Sequence of chain 1.A:
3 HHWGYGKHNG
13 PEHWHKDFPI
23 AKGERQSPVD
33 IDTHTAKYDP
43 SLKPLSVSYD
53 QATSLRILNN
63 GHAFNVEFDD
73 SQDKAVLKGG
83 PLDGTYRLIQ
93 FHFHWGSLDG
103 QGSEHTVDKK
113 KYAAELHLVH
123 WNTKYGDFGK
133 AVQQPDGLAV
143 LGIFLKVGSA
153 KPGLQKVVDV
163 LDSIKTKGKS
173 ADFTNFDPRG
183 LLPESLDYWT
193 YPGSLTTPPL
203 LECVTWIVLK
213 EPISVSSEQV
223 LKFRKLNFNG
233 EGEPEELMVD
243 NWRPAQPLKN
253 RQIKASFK

The protein below binds the small molecule below.
Small molecule (SMILES): NS(=O)(=O)c1cc(C(=O)NCCO)c(SC2CCCCC2)cc1Cl

Binding-site contacts:
Ligand atom C12 contacts residue THR199 of chain 1.A at 3.9 Å.
Ligand atom N1 contacts residue THR198 of chain 1.A at 2.8 Å (h-bond).
Ligand atom CL1 contacts residue VAL121 of chain 1.A at 3.9 Å.
Ligand atom S2 contacts residue HIS119 of chain 1.A at 3.9 Å.
Ligand atom N14 contacts residue THR199 of chain 1.A at 3.0 Å (h-bond).
Ligand atom O4 contacts residue HIS119 of chain 1.A at 3.3 Å (h-bond).
Ligand atom C24 contacts residue LEU197 of chain 1.A at 3.7 Å (hydrophobic).
Ligand atom CL1 contacts residue LEU140 of chain 1.A at 3.7 Å.
Ligand atom O13 contacts residue GLN92 of chain 1.A at 3.2 Å (h-bond).
Ligand atom S2 contacts residue ZN1 of chain 1.B at 3.0 Å.
Ligand atom C6 contacts residue LEU197 of chain 1.A at 3.9 Å (hydrophobic).
Ligand atom C23 contacts residue LEU197 of chain 1.A at 3.8 Å (hydrophobic).
Ligand atom O4 contacts residue TRP208 of chain 1.A at 3.8 Å.
Ligand atom CL1 contacts residue LEU197 of chain 1.A at 3.6 Å.
Ligand atom C16 contacts residue HIS64 of chain 1.A at 3.9 Å.
Ligand atom S2 contacts residue HIS94 of chain 1.A at 4.0 Å.
Ligand atom C3 contacts residue HIS94 of chain 1.A at 3.8 Å.
Ligand atom O5 contacts residue THR198 of chain 1.A at 2.9 Å (h-bond).
Ligand atom O4 contacts residue ZN1 of chain 1.B at 3.0 Å.
Ligand atom N1 contacts residue HIS119 of chain 1.A at 3.4 Å (h-bond).
Ligand atom C8 contacts residue GLN92 of chain 1.A at 3.8 Å.
Ligand atom O5 contacts residue LEU197 of chain 1.A at 3.3 Å.
Ligand atom CL1 contacts residue VAL142 of chain 1.A at 3.5 Å.
Ligand atom S18 contacts residue GLN92 of chain 1.A at 3.7 Å.
Ligand atom S2 contacts residue THR198 of chain 1.A at 3.9 Å.
Ligand atom C9 contacts residue THR199 of chain 1.A at 3.8 Å.
Ligand atom C10 contacts residue HIS94 of chain 1.A at 3.5 Å.
Ligand atom O4 contacts residue HIS94 of chain 1.A at 3.4 Å.
Ligand atom C21 contacts residue PHE130 of chain 1.A at 3.9 Å (hydrophobic).
Ligand atom C10 contacts residue THR199 of chain 1.A at 3.8 Å.
Ligand atom N1 contacts residue HIS94 of chain 1.A at 3.3 Å (h-bond).
Ligand atom O4 contacts residue VAL121 of chain 1.A at 3.9 Å.
Ligand atom O5 contacts residue TRP208 of chain 1.A at 3.5 Å.
Ligand atom S18 contacts residue PHE130 of chain 1.A at 4.0 Å.
Ligand atom N1 contacts residue HIS96 of chain 1.A at 3.4 Å (h-bond).
Ligand atom O4 contacts residue VAL142 of chain 1.A at 3.8 Å.
Ligand atom C16 contacts residue THR199 of chain 1.A at 3.8 Å.
Ligand atom N1 contacts residue ZN1 of chain 1.B at 2.0 Å.
Ligand atom C15 contacts residue THR199 of chain 1.A at 3.8 Å.
Ligand atom C16 contacts residue TRP5 of chain 1.A at 3.5 Å (hydrophobic).